Sequence of chain 2.A:
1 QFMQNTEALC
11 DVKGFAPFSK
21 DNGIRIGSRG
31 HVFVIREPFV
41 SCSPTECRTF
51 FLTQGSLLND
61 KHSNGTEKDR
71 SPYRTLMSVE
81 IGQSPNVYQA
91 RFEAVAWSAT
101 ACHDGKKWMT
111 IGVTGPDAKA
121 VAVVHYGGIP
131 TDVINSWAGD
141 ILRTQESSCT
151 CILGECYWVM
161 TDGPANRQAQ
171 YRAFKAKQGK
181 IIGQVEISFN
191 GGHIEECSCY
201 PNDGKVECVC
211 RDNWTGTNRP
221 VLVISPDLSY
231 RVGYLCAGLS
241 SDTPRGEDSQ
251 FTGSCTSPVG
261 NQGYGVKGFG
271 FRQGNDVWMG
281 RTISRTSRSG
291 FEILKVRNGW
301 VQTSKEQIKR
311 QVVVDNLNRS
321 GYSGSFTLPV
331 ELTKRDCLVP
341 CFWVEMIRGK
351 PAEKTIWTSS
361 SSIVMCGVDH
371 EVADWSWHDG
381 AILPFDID

Binding-site contacts:
Ligand atom O1A contacts residue ARG288 of chain 2.A at 3.0 Å (salt-bridge).
Ligand atom CZ contacts residue TRP97 of chain 2.A at 3.3 Å (hydrophobic).
Ligand atom NH1 contacts residue GLU37 of chain 2.A at 3.8 Å.
Ligand atom C11 contacts residue ILE141 of chain 2.A at 3.8 Å (hydrophobic).
Ligand atom O8 contacts residue ARG211 of chain 2.A at 3.8 Å.
Ligand atom C1 contacts residue TYR322 of chain 2.A at 3.1 Å (hydrophobic).
Ligand atom NH2 contacts residue ASP69 of chain 2.A at 3.2 Å (salt-bridge).
Ligand atom C4 contacts residue GLU37 of chain 2.A at 3.9 Å.
Ligand atom NH2 contacts residue TRP97 of chain 2.A at 2.7 Å (h-bond).
Ligand atom C2 contacts residue TYR322 of chain 2.A at 2.8 Å (hydrophobic).
Ligand atom C1 contacts residue ARG36 of chain 2.A at 3.9 Å.
Ligand atom O9 contacts residue ARG143 of chain 2.A at 3.0 Å (salt-bridge).
Ligand atom C11 contacts residue ARG143 of chain 2.A at 3.8 Å.
Ligand atom C6 contacts residue TYR322 of chain 2.A at 3.7 Å (hydrophobic).
Ligand atom CZ contacts residue GLU37 of chain 2.A at 3.5 Å.
Ligand atom O1B contacts residue ARG288 of chain 2.A at 3.0 Å (salt-bridge).
Ligand atom C4 contacts residue TYR322 of chain 2.A at 3.4 Å (hydrophobic).
Ligand atom C3 contacts residue TYR322 of chain 2.A at 2.8 Å (hydrophobic).
Ligand atom O1A contacts residue ARG36 of chain 2.A at 2.8 Å (salt-bridge).
Ligand atom C9 contacts residue ALA165 of chain 2.A at 3.6 Å (hydrophobic).
Ligand atom NH1 contacts residue TRP97 of chain 2.A at 3.1 Å (h-bond).
Ligand atom C6 contacts residue GLU196 of chain 2.A at 3.8 Å.
Ligand atom NE contacts residue GLU37 of chain 2.A at 3.5 Å (salt-bridge).
Ligand atom C8 contacts residue GLU195 of chain 2.A at 3.8 Å.
Ligand atom C11 contacts residue TRP97 of chain 2.A at 3.9 Å (hydrophobic).
Ligand atom O1B contacts residue ARG211 of chain 2.A at 3.3 Å (salt-bridge).
Ligand atom C3 contacts residue GLU37 of chain 2.A at 3.8 Å.
Ligand atom O1B contacts residue TYR322 of chain 2.A at 3.5 Å (h-bond).
Ligand atom O1B contacts residue TYR264 of chain 2.A at 3.2 Å (h-bond).
Ligand atom C9 contacts residue GLU195 of chain 2.A at 3.8 Å.
Ligand atom O10 contacts residue ARG70 of chain 2.A at 2.9 Å (salt-bridge).
Ligand atom NH2 contacts residue ARG74 of chain 2.A at 3.4 Å (salt-bridge).
Ligand atom NH2 contacts residue GLU37 of chain 2.A at 3.4 Å (salt-bridge).
Ligand atom NH1 contacts residue GLU146 of chain 2.A at 2.6 Å (salt-bridge).
Ligand atom O8 contacts residue GLU196 of chain 2.A at 3.8 Å.
Ligand atom O8 contacts residue GLU195 of chain 2.A at 2.9 Å (salt-bridge).
Ligand atom C1 contacts residue ARG288 of chain 2.A at 3.8 Å.
Ligand atom O9 contacts residue GLU195 of chain 2.A at 2.9 Å (salt-bridge).
Ligand atom O1A contacts residue TYR322 of chain 2.A at 3.6 Å (h-bond).
Ligand atom O6 contacts residue TYR322 of chain 2.A at 3.4 Å (h-bond).

This protein binds this small molecule.
Small molecule (SMILES): [H]/N=C(\N)N[C@H]1C=C(C(=O)O)O[C@@H]([C@H](O)[C@H](O)CO)[C@@H]1NC(C)=O